Sequence of chain 1.B:
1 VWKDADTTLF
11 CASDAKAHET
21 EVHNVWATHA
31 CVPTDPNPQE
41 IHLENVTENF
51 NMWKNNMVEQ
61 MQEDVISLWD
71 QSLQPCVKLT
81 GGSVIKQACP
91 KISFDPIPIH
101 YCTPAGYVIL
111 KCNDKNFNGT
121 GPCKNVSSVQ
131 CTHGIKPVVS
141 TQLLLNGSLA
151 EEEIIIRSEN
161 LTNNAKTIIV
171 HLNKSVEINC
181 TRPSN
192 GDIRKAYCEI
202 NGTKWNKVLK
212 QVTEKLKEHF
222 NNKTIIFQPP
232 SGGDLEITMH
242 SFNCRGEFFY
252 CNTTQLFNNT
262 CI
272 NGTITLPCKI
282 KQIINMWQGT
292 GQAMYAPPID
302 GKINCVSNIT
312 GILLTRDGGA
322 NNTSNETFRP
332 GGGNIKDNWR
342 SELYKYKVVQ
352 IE

Binding-site contacts:
Ligand atom O6 contacts residue GLU153 of chain 1.B at 3.8 Å.
Ligand atom C7 contacts residue GLU152 of chain 1.B at 4.4 Å.
Ligand atom C3 contacts residue GLN212 of chain 1.B at 4.0 Å.
Ligand atom C6 contacts residue GLU153 of chain 1.B at 3.8 Å.
Ligand atom C1 contacts residue GLU153 of chain 1.B at 4.4 Å.
Ligand atom O6 contacts residue GLN212 of chain 1.B at 4.5 Å.
Ligand atom N2 contacts residue ASN173 of chain 1.B at 2.6 Å (h-bond).
Ligand atom O5 contacts residue ASN173 of chain 1.B at 2.4 Å (h-bond).
Ligand atom C5 contacts residue ILE154 of chain 1.B at 4.2 Å (hydrophobic).
Ligand atom O4 contacts residue GLN212 of chain 1.B at 4.5 Å.
Ligand atom C4 contacts residue ASN173 of chain 1.B at 4.0 Å.
Ligand atom C2 contacts residue GLU152 of chain 1.B at 3.7 Å.
Ligand atom C2 contacts residue ASN173 of chain 1.B at 2.1 Å.
Ligand atom O6 contacts residue ILE154 of chain 1.B at 3.1 Å (h-bond).
Ligand atom C1 contacts residue ASN173 of chain 1.B at 1.4 Å.
Ligand atom C8 contacts residue LYS174 of chain 1.B at 3.7 Å.
Ligand atom C1 contacts residue GLU152 of chain 1.B at 3.5 Å.
Ligand atom O5 contacts residue GLU153 of chain 1.B at 3.5 Å.
Ligand atom C1 contacts residue ILE154 of chain 1.B at 4.2 Å (hydrophobic).
Ligand atom O5 contacts residue GLU152 of chain 1.B at 3.6 Å (salt-bridge).
Ligand atom C1 contacts residue GLN212 of chain 1.B at 3.9 Å.
Ligand atom C3 contacts residue ASN173 of chain 1.B at 3.5 Å.
Ligand atom O3 contacts residue ASN173 of chain 1.B at 4.5 Å.
Ligand atom C7 contacts residue ASN173 of chain 1.B at 3.1 Å.
Ligand atom C6 contacts residue ILE154 of chain 1.B at 3.9 Å (hydrophobic).
Ligand atom O7 contacts residue GLU152 of chain 1.B at 3.9 Å.
Ligand atom N2 contacts residue GLU152 of chain 1.B at 4.5 Å.
Ligand atom O7 contacts residue ASN173 of chain 1.B at 3.3 Å (h-bond).
Ligand atom C5 contacts residue GLN212 of chain 1.B at 4.4 Å.
Ligand atom O5 contacts residue ILE154 of chain 1.B at 3.4 Å (h-bond).
Ligand atom O6 contacts residue LYS216 of chain 1.B at 4.5 Å.
Ligand atom C5 contacts residue ASN173 of chain 1.B at 3.6 Å.
Ligand atom C5 contacts residue GLU153 of chain 1.B at 4.2 Å.
Ligand atom C8 contacts residue ASN173 of chain 1.B at 4.1 Å.

A protein and the small-molecule ligand that binds it are described below.
Small molecule (SMILES): CC(=O)N[C@@H]1[C@@H](O)[C@H](O)[C@@H](CO)O[C@H]1O